Sequence of chain 1.A:
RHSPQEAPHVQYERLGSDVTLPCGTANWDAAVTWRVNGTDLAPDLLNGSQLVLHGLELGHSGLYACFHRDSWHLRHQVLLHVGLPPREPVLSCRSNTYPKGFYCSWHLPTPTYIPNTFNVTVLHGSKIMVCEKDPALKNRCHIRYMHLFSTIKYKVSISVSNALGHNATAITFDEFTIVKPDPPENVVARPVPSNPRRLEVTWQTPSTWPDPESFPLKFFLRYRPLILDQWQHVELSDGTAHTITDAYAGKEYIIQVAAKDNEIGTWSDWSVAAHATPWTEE

Binding-site contacts:
Ligand atom C4 contacts residue ASN38 of chain 1.A at 4.2 Å.
Ligand atom C7 contacts residue SER62 of chain 1.A at 4.2 Å.
Ligand atom C7 contacts residue ASN38 of chain 1.A at 3.2 Å.
Ligand atom C7 contacts residue GLY60 of chain 1.A at 4.2 Å.
Ligand atom C1 contacts residue ASN38 of chain 1.A at 1.4 Å.
Ligand atom C2 contacts residue SER62 of chain 1.A at 3.8 Å.
Ligand atom C2 contacts residue ASN38 of chain 1.A at 2.5 Å.
Ligand atom C1 contacts residue SER62 of chain 1.A at 4.4 Å.
Ligand atom C8 contacts residue SER62 of chain 1.A at 4.2 Å.
Ligand atom C8 contacts residue GLY60 of chain 1.A at 3.3 Å.
Ligand atom O5 contacts residue ASN38 of chain 1.A at 2.4 Å (h-bond).
Ligand atom O7 contacts residue ASN38 of chain 1.A at 3.1 Å (h-bond).
Ligand atom O3 contacts residue SER62 of chain 1.A at 3.7 Å.
Ligand atom C8 contacts residue ASN38 of chain 1.A at 4.4 Å.
Ligand atom C5 contacts residue ASN38 of chain 1.A at 3.7 Å.
Ligand atom N2 contacts residue ASN38 of chain 1.A at 2.9 Å (h-bond).
Ligand atom N2 contacts residue SER62 of chain 1.A at 3.1 Å (h-bond).
Ligand atom C3 contacts residue ASN38 of chain 1.A at 3.8 Å.
Ligand atom C3 contacts residue SER62 of chain 1.A at 3.4 Å.

A small-molecule ligand and the protein it binds are described below.
Small molecule (SMILES): CC(=O)N[C@H]1[C@H](O[C@H]2[C@H](O)[C@@H](NC(C)=O)CO[C@@H]2CO)O[C@H](CO)[C@@H](O)[C@@H]1O